Sequence of chain 1.A:
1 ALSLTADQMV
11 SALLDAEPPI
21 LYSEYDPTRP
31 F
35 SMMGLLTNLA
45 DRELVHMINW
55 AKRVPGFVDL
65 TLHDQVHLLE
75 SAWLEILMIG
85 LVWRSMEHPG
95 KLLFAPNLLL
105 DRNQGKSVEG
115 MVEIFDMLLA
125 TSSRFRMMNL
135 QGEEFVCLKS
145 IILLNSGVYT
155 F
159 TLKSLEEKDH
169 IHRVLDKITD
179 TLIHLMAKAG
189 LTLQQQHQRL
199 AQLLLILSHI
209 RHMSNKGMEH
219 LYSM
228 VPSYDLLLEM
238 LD

A small-molecule ligand and the protein it binds are described below.
Small molecule (SMILES): C[C@@H]1Cc2c([nH]c3ccccc23)[C@@H](c2c(F)cc(/C=C/C(=O)O)cc2F)N1CC(C)(C)F

Binding-site contacts:
Ligand atom C32 contacts residue ASP45 of chain 1.A at 3.6 Å.
Ligand atom C6 contacts residue PHE98 of chain 1.A at 3.7 Å (hydrophobic).
Ligand atom F35 contacts residue ALA44 of chain 1.A at 3.6 Å.
Ligand atom F22 contacts residue ILE118 of chain 1.A at 3.7 Å.
Ligand atom F29 contacts residue MET37 of chain 1.A at 3.5 Å.
Ligand atom C8 contacts residue ARG88 of chain 1.A at 3.7 Å.
Ligand atom C21 contacts residue LEU78 of chain 1.A at 3.8 Å (hydrophobic).
Ligand atom C27 contacts residue LEU219 of chain 1.A at 3.8 Å (hydrophobic).
Ligand atom C5 contacts residue PHE98 of chain 1.A at 3.8 Å (hydrophobic).
Ligand atom N12 contacts residue ALA44 of chain 1.A at 3.8 Å.
Ligand atom C20 contacts residue ILE118 of chain 1.A at 3.7 Å (hydrophobic).
Ligand atom O33 contacts residue PRO229 of chain 1.A at 3.9 Å.
Ligand atom C9 contacts residue GLU47 of chain 1.A at 3.6 Å.
Ligand atom C30 contacts residue LEU219 of chain 1.A at 3.8 Å (hydrophobic).
Ligand atom C1 contacts residue LEU122 of chain 1.A at 3.8 Å (hydrophobic).
Ligand atom C11 contacts residue LEU40 of chain 1.A at 3.9 Å (hydrophobic).
Ligand atom C32 contacts residue VAL228 of chain 1.A at 3.3 Å (hydrophobic).
Ligand atom C10 contacts residue LEU43 of chain 1.A at 3.8 Å (hydrophobic).
Ligand atom C7 contacts residue LEU81 of chain 1.A at 3.8 Å (hydrophobic).
Ligand atom F22 contacts residue MET82 of chain 1.A at 3.6 Å.
Ligand atom F22 contacts residue GLY215 of chain 1.A at 3.3 Å.
Ligand atom C26 contacts residue LEU219 of chain 1.A at 3.8 Å (hydrophobic).
Ligand atom C24 contacts residue ALA44 of chain 1.A at 3.6 Å (hydrophobic).
Ligand atom C10 contacts residue ALA44 of chain 1.A at 3.8 Å (hydrophobic).
Ligand atom C9 contacts residue ARG88 of chain 1.A at 3.8 Å.
Ligand atom F35 contacts residue LEU78 of chain 1.A at 3.4 Å.
Ligand atom O33 contacts residue VAL228 of chain 1.A at 3.3 Å (h-bond).
Ligand atom O34 contacts residue VAL228 of chain 1.A at 3.0 Å (h-bond).
Ligand atom C8 contacts residue LEU81 of chain 1.A at 3.7 Å (hydrophobic).
Ligand atom N12 contacts residue LEU40 of chain 1.A at 3.0 Å (h-bond).
Ligand atom C25 contacts residue ALA44 of chain 1.A at 3.5 Å (hydrophobic).
Ligand atom C18 contacts residue MET115 of chain 1.A at 3.8 Å (hydrophobic).
Ligand atom C1 contacts residue PHE98 of chain 1.A at 3.7 Å (hydrophobic).
Ligand atom O33 contacts residue ASP45 of chain 1.A at 3.1 Å (salt-bridge).
Ligand atom F29 contacts residue LEU40 of chain 1.A at 3.2 Å.
Ligand atom C20 contacts residue GLY215 of chain 1.A at 3.6 Å.
Ligand atom C27 contacts residue THR41 of chain 1.A at 3.3 Å.
Ligand atom C20 contacts residue HIS218 of chain 1.A at 3.6 Å.
Ligand atom C21 contacts residue LEU219 of chain 1.A at 3.7 Å (hydrophobic).
Ligand atom C11 contacts residue PHE98 of chain 1.A at 3.9 Å (hydrophobic).